A protein and the small-molecule ligand that binds it are described below.
Small molecule (SMILES): CC(=O)N[C@H]1[C@H](O[C@H]2[C@H](O)[C@@H](NC(C)=O)CO[C@@H]2CO)O[C@H](CO[C@H]2O[C@H](CO)[C@@H](O)[C@H](O)[C@@H]2O)[C@@H](O[C@H]2O[C@H](CO)[C@@H](O)[C@H](O)[C@@H]2O)[C@@H]1O[C@@H]1O[C@H](CS(=O)(=O)O)[C@@H](O[C@@H]2O[C@H](CO)[C@@H](O)[C@H](O)[C@H]2O)[C@H](O)[C@H]1O

Sequence of chain 1.D:
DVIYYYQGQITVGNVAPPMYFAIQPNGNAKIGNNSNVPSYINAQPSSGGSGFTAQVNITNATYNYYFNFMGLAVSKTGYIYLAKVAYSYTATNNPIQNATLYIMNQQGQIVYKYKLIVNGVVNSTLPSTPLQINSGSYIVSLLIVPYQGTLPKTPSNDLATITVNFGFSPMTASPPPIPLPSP

Binding-site contacts:
Ligand atom C3 contacts residue LEU154 of chain 1.D at 3.7 Å (hydrophobic).
Ligand atom O1S6 contacts residue TYR135 of chain 1.D at 3.5 Å.
Ligand atom O7 contacts residue VAL141 of chain 1.D at 3.7 Å.
Ligand atom C2 contacts residue VAL134 of chain 1.D at 3.4 Å (hydrophobic).
Ligand atom C2 contacts residue ASN146 of chain 1.D at 2.5 Å.
Ligand atom O6 contacts residue LYS138 of chain 1.D at 3.6 Å (salt-bridge).
Ligand atom O7 contacts residue ASN146 of chain 1.D at 3.4 Å (h-bond).
Ligand atom C7 contacts residue ASN146 of chain 1.D at 3.1 Å.
Ligand atom O5 contacts residue ASN146 of chain 1.D at 2.1 Å (h-bond).
Ligand atom S6 contacts residue LYS136 of chain 1.D at 3.8 Å.
Ligand atom O3S6 contacts residue LYS136 of chain 1.D at 3.7 Å.
Ligand atom C8 contacts residue LEU154 of chain 1.D at 3.9 Å (hydrophobic).
Ligand atom O2 contacts residue LEU154 of chain 1.D at 3.8 Å.
Ligand atom C8 contacts residue TYR137 of chain 1.D at 3.8 Å (hydrophobic).
Ligand atom C3 contacts residue THR148 of chain 1.D at 3.8 Å.
Ligand atom C7 contacts residue LEU154 of chain 1.D at 3.8 Å (hydrophobic).
Ligand atom C1 contacts residue ASN146 of chain 1.D at 1.4 Å.
Ligand atom C1 contacts residue THR148 of chain 1.D at 3.7 Å.
Ligand atom O4 contacts residue VAL134 of chain 1.D at 3.8 Å.
Ligand atom N2 contacts residue ASN146 of chain 1.D at 2.9 Å (h-bond).
Ligand atom O2 contacts residue ILE133 of chain 1.D at 3.9 Å.
Ligand atom N2 contacts residue THR148 of chain 1.D at 3.4 Å (h-bond).
Ligand atom O4 contacts residue TYR135 of chain 1.D at 3.3 Å.
Ligand atom C6 contacts residue LYS136 of chain 1.D at 3.6 Å.
Ligand atom O1S6 contacts residue LYS136 of chain 1.D at 3.0 Å (salt-bridge).
Ligand atom C1 contacts residue LEU154 of chain 1.D at 3.9 Å (hydrophobic).
Ligand atom O6 contacts residue LEU105 of chain 1.D at 3.7 Å.
Ligand atom O7 contacts residue LEU154 of chain 1.D at 3.8 Å.
Ligand atom C5 contacts residue ASN146 of chain 1.D at 3.4 Å.
Ligand atom C3 contacts residue ASN146 of chain 1.D at 3.6 Å.
Ligand atom C6 contacts residue TYR137 of chain 1.D at 3.8 Å (hydrophobic).
Ligand atom O5 contacts residue LYS138 of chain 1.D at 3.9 Å.
Ligand atom C6 contacts residue LYS138 of chain 1.D at 3.6 Å.
Ligand atom C2 contacts residue THR148 of chain 1.D at 3.9 Å.
Ligand atom O6 contacts residue TYR137 of chain 1.D at 3.1 Å.
Ligand atom O2 contacts residue VAL134 of chain 1.D at 3.1 Å (h-bond).
Ligand atom O3 contacts residue LEU154 of chain 1.D at 3.8 Å.
Ligand atom C8 contacts residue SER147 of chain 1.D at 3.6 Å.
Ligand atom C8 contacts residue LYS136 of chain 1.D at 3.5 Å.
Ligand atom C8 contacts residue ASN146 of chain 1.D at 3.6 Å.